Sequence of chain 1.C:
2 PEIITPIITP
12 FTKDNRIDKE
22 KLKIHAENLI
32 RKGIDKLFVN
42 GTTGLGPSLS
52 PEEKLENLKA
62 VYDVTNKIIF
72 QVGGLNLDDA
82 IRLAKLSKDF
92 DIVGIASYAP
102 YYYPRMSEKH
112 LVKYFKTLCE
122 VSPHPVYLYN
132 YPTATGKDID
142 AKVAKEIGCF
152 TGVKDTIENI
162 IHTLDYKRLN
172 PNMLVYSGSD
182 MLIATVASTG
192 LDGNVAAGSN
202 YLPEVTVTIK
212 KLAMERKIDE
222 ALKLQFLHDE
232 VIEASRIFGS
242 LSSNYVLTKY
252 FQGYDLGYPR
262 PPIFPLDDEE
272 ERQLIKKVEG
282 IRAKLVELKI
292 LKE

Binding-site contacts:
Ligand atom OXT contacts residue THR44 of chain 1.C at 3.9 Å.
Ligand atom CA contacts residue TYR130 of chain 1.C at 3.5 Å (hydrophobic).
Ligand atom OXT contacts residue PRO7 of chain 1.C at 3.7 Å.
Ligand atom O contacts residue LYS155 of chain 1.C at 3.5 Å (salt-bridge).
Ligand atom CB contacts residue VAL196 of chain 1.C at 3.5 Å (hydrophobic).
Ligand atom C contacts residue THR44 of chain 1.C at 3.7 Å.
Ligand atom CA contacts residue LYS155 of chain 1.C at 1.3 Å.
Ligand atom C contacts residue 3GR1 of chain 1.O at 3.4 Å.
Ligand atom OXT contacts residue RSH1 of chain 1.M at 0.4 Å (h-bond).
Ligand atom C contacts residue RSH1 of chain 1.M at 0.3 Å.
Ligand atom CB contacts residue TYR130 of chain 1.C at 4.3 Å (hydrophobic).
Ligand atom O contacts residue 3GR1 of chain 1.O at 3.3 Å.
Ligand atom CA contacts residue VAL196 of chain 1.C at 3.9 Å (hydrophobic).
Ligand atom C contacts residue TYR130 of chain 1.C at 3.2 Å (hydrophobic).
Ligand atom OXT contacts residue GLY42 of chain 1.C at 3.2 Å.
Ligand atom O contacts residue THR43 of chain 1.C at 3.4 Å (h-bond).
Ligand atom CA contacts residue 3GR1 of chain 1.O at 3.0 Å.
Ligand atom CA contacts residue PRO7 of chain 1.C at 3.6 Å (hydrophobic).
Ligand atom CB contacts residue THR44 of chain 1.C at 4.2 Å.
Ligand atom OXT contacts residue PHE39 of chain 1.C at 3.4 Å.
Ligand atom OXT contacts residue TYR130 of chain 1.C at 3.1 Å (h-bond).
Ligand atom O contacts residue THR44 of chain 1.C at 2.5 Å (h-bond).
Ligand atom CB contacts residue LYS155 of chain 1.C at 2.5 Å.
Ligand atom OXT contacts residue 3GR1 of chain 1.O at 4.2 Å.
Ligand atom CA contacts residue RSH1 of chain 1.M at 0.1 Å.
Ligand atom CB contacts residue GLY179 of chain 1.C at 4.1 Å.
Ligand atom O contacts residue TYR130 of chain 1.C at 3.8 Å.
Ligand atom C contacts residue LYS155 of chain 1.C at 2.3 Å.
Ligand atom C contacts residue PRO7 of chain 1.C at 3.4 Å (hydrophobic).
Ligand atom C contacts residue THR43 of chain 1.C at 3.4 Å.
Ligand atom OXT contacts residue THR43 of chain 1.C at 2.8 Å (h-bond).
Ligand atom CB contacts residue RSH1 of chain 1.M at 0.7 Å.
Ligand atom OXT contacts residue LYS155 of chain 1.C at 2.6 Å (salt-bridge).
Ligand atom O contacts residue GLY42 of chain 1.C at 4.3 Å.
Ligand atom O contacts residue RSH1 of chain 1.M at 0.5 Å (h-bond).
Ligand atom CB contacts residue THR157 of chain 1.C at 4.4 Å.
Ligand atom O contacts residue PRO7 of chain 1.C at 3.4 Å.
Ligand atom CB contacts residue PRO7 of chain 1.C at 3.8 Å (hydrophobic).
Ligand atom C contacts residue GLY42 of chain 1.C at 4.2 Å.
Ligand atom CB contacts residue 3GR1 of chain 1.O at 2.3 Å.

This protein binds this small molecule.
Small molecule (SMILES): CC(=O)C(=O)O